The small molecule below binds the protein below.
Small molecule (SMILES): NS(=O)(=O)c1cc2c(cc1Cl)N[C@H]([C@H]1C[C@H]3C=C[C@@H]1C3)NS2(=O)=O

Sequence of chain 1.C:
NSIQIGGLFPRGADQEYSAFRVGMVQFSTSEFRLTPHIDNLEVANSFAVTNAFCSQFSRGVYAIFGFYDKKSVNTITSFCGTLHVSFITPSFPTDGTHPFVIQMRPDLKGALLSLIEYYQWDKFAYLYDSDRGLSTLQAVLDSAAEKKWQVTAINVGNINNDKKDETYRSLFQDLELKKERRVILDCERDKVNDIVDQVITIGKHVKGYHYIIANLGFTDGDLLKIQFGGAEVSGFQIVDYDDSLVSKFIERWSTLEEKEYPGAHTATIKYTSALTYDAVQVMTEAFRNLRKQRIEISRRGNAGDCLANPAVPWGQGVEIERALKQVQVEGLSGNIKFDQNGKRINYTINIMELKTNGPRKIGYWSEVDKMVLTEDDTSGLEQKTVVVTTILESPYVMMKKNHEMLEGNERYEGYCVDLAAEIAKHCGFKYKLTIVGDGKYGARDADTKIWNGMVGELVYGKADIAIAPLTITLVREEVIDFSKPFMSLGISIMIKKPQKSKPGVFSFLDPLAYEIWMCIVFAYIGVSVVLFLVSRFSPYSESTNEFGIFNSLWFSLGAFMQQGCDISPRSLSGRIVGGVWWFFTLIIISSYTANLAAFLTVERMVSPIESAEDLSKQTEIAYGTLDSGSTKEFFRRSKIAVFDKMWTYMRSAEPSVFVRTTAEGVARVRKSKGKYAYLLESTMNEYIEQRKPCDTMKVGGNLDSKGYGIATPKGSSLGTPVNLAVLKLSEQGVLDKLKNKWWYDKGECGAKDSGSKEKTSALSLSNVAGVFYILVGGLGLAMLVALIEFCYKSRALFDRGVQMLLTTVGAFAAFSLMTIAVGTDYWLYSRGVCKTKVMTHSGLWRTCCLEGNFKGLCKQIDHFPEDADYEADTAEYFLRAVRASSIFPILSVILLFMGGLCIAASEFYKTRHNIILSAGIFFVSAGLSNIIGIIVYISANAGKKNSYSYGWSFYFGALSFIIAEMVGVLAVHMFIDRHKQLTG

Sequence of chain 1.B:
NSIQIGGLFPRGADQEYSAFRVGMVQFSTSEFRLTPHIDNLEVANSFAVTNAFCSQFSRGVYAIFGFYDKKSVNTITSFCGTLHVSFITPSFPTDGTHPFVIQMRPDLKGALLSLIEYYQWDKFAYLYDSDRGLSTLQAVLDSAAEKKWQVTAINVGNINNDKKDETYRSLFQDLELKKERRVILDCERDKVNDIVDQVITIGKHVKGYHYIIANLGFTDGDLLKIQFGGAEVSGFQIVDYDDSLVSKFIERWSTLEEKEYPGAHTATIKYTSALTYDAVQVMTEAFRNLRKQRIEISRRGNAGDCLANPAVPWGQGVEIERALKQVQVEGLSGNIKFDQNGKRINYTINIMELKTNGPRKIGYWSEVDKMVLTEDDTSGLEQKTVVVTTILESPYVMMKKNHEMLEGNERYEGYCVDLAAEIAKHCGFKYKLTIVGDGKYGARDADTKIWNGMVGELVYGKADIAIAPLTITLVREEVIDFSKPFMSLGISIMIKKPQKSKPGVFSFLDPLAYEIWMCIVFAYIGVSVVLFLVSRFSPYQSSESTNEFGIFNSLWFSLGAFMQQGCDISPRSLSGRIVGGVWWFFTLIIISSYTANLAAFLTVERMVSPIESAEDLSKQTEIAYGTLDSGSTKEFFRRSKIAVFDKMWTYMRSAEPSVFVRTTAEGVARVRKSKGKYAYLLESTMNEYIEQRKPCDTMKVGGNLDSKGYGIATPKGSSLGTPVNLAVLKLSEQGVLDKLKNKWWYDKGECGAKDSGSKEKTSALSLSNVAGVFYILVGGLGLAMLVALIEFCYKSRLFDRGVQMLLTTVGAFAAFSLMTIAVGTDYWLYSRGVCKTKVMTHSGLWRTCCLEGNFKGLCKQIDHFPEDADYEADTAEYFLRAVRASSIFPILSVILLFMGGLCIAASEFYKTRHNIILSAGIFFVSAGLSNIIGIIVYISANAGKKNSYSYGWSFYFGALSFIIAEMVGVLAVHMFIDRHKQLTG

Binding-site contacts:
Ligand atom C6 contacts residue SER720 of chain 1.C at 3.6 Å.
Ligand atom C13 contacts residue SER720 of chain 1.C at 3.8 Å.
Ligand atom C10 contacts residue SER720 of chain 1.C at 3.7 Å.
Ligand atom O3 contacts residue LYS754 of chain 1.B at 3.5 Å (salt-bridge).
Ligand atom C11 contacts residue MET487 of chain 1.B at 3.6 Å (hydrophobic).
Ligand atom N3 contacts residue SER720 of chain 1.C at 3.2 Å (h-bond).
Ligand atom O3 contacts residue SER488 of chain 1.B at 3.2 Å (h-bond).
Ligand atom C11 contacts residue SER720 of chain 1.C at 3.8 Å.
Ligand atom C1 contacts residue PRO485 of chain 1.B at 3.7 Å (hydrophobic).
Ligand atom N1 contacts residue PRO485 of chain 1.B at 2.5 Å (h-bond).
Ligand atom C9 contacts residue PHE486 of chain 1.B at 3.2 Å (hydrophobic).
Ligand atom C12 contacts residue SER720 of chain 1.C at 3.6 Å.
Ligand atom C4 contacts residue LYS721 of chain 1.C at 3.6 Å.
Ligand atom N2 contacts residue SER720 of chain 1.C at 3.8 Å.
Ligand atom O2 contacts residue SER488 of chain 1.B at 3.4 Å (h-bond).
Ligand atom CL contacts residue LEU750 of chain 1.B at 3.8 Å.
Ligand atom O2 contacts residue PHE486 of chain 1.B at 3.2 Å.
Ligand atom C8 contacts residue SER720 of chain 1.C at 3.6 Å.
Ligand atom C10 contacts residue PHE486 of chain 1.B at 3.3 Å (hydrophobic).
Ligand atom O1 contacts residue SER488 of chain 1.B at 3.3 Å (h-bond).
Ligand atom C12 contacts residue PHE486 of chain 1.B at 3.4 Å (hydrophobic).
Ligand atom C9 contacts residue SER720 of chain 1.C at 3.7 Å.
Ligand atom O3 contacts residue MET487 of chain 1.B at 3.5 Å.
Ligand atom C14 contacts residue LEU750 of chain 1.B at 3.7 Å (hydrophobic).
Ligand atom O2 contacts residue MET487 of chain 1.B at 3.0 Å (h-bond).
Ligand atom C14 contacts residue PHE486 of chain 1.B at 3.4 Å (hydrophobic).
Ligand atom C7 contacts residue LEU742 of chain 1.B at 3.6 Å (hydrophobic).
Ligand atom C14 contacts residue SER720 of chain 1.C at 3.8 Å.
Ligand atom CL contacts residue ASP751 of chain 1.B at 3.1 Å.
Ligand atom C3 contacts residue PRO485 of chain 1.C at 3.8 Å (hydrophobic).
Ligand atom C13 contacts residue PHE486 of chain 1.B at 3.5 Å (hydrophobic).
Ligand atom N3 contacts residue LYS754 of chain 1.B at 3.6 Å.
Ligand atom O4 contacts residue LYS754 of chain 1.B at 3.1 Å (salt-bridge).
Ligand atom C8 contacts residue PRO485 of chain 1.B at 3.4 Å (hydrophobic).
Ligand atom C11 contacts residue PHE486 of chain 1.B at 3.3 Å (hydrophobic).
Ligand atom C4 contacts residue GLY722 of chain 1.C at 3.5 Å.
Ligand atom S2 contacts residue LYS754 of chain 1.B at 3.6 Å.
Ligand atom O2 contacts residue PRO485 of chain 1.B at 3.2 Å (h-bond).
Ligand atom O4 contacts residue MET487 of chain 1.B at 3.6 Å.
Ligand atom S1 contacts residue PRO485 of chain 1.B at 3.4 Å (h-bond).